This protein binds this small molecule.
Small molecule (SMILES): CCCCCCCCCCCC[N+](C)(C)CCCS(=O)(=O)O

Binding-site contacts:
Ligand atom O1S contacts residue ARG98 of chain 33.A at 3.6 Å.
Ligand atom C14 contacts residue ARG224 of chain 33.A at 4.5 Å.
Ligand atom O3S contacts residue THR226 of chain 33.A at 4.0 Å.
Ligand atom C16 contacts residue TRP117 of chain 33.A at 3.7 Å (hydrophobic).
Ligand atom C2 contacts residue ARG224 of chain 33.A at 3.8 Å.
Ligand atom N1 contacts residue ARG224 of chain 33.A at 4.2 Å.
Ligand atom C1 contacts residue ARG98 of chain 33.A at 3.2 Å.
Ligand atom N1 contacts residue ARG98 of chain 33.A at 4.3 Å.
Ligand atom C13 contacts residue ARG224 of chain 33.A at 4.2 Å.
Ligand atom C16 contacts residue ARG224 of chain 33.A at 4.0 Å.
Ligand atom C3 contacts residue ARG98 of chain 33.A at 3.2 Å.
Ligand atom S1 contacts residue ARG98 of chain 33.A at 4.4 Å.
Ligand atom N1 contacts residue TRP117 of chain 33.A at 4.1 Å.
Ligand atom C2 contacts residue ARG98 of chain 33.A at 3.4 Å.
Ligand atom C15 contacts residue TRP117 of chain 33.A at 4.2 Å (hydrophobic).
Ligand atom C15 contacts residue ARG224 of chain 33.A at 3.3 Å.
Ligand atom O1S contacts residue THR226 of chain 33.A at 4.3 Å.
Ligand atom C1 contacts residue ARG224 of chain 33.A at 3.8 Å.
Ligand atom C3 contacts residue ARG224 of chain 33.A at 3.5 Å.
Ligand atom O1S contacts residue ASP228 of chain 33.A at 3.6 Å.
Ligand atom C3 contacts residue TRP117 of chain 33.A at 3.5 Å (hydrophobic).

Sequence of chain 33.A:
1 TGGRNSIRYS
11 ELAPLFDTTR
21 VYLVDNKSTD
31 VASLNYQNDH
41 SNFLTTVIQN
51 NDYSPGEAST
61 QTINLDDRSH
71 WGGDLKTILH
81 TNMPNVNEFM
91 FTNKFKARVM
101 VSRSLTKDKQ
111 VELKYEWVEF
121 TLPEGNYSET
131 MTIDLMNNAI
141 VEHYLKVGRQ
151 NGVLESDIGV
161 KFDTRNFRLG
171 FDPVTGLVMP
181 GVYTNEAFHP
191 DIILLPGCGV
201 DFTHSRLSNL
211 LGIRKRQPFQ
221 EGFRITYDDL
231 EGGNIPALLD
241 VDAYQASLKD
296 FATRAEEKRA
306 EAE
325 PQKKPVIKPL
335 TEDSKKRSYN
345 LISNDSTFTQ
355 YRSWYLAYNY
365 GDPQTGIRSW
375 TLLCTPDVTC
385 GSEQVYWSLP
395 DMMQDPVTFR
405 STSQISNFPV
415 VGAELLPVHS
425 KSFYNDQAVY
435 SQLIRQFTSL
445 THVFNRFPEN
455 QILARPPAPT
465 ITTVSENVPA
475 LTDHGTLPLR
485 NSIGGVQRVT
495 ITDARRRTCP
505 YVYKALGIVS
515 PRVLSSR